The small molecule below binds the protein below.
Small molecule (SMILES): CC(=O)N[C@H]1[C@H](O[C@H]2[C@H](O)[C@@H](NC(C)=O)CO[C@@H]2CO)O[C@H](CO)[C@@H](O[C@H]2O[C@H](CO[C@@H]3O[C@H](CO)[C@@H](O)[C@H](O)[C@@H]3O)[C@@H](O[C@@H]3O[C@H](CO)[C@@H](O)[C@H](O)[C@@H]3O)[C@H](O)[C@@H]2O)[C@@H]1O

Sequence of chain 1.A:
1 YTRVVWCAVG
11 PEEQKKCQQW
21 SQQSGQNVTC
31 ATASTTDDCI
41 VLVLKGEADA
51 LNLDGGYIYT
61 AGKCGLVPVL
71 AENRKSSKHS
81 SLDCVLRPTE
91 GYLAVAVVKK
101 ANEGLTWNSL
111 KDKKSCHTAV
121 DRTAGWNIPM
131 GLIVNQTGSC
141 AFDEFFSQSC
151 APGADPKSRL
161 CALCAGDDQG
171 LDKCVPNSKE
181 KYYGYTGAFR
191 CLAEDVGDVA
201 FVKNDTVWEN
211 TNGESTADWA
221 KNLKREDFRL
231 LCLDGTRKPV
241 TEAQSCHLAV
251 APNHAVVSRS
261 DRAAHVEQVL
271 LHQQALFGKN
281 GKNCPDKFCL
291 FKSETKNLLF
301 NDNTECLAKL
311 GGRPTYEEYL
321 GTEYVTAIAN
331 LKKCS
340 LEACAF

Binding-site contacts:
Ligand atom N2 contacts residue ASN135 of chain 1.A at 2.9 Å (h-bond).
Ligand atom C4 contacts residue ASN135 of chain 1.A at 4.3 Å.
Ligand atom C2 contacts residue ASN135 of chain 1.A at 2.6 Å.
Ligand atom C3 contacts residue ASN135 of chain 1.A at 3.8 Å.
Ligand atom C8 contacts residue LEU132 of chain 1.A at 3.9 Å (hydrophobic).
Ligand atom O3 contacts residue THR326 of chain 1.A at 3.9 Å.
Ligand atom O6 contacts residue GLU323 of chain 1.A at 4.2 Å.
Ligand atom O5 contacts residue THR326 of chain 1.A at 4.0 Å.
Ligand atom C1 contacts residue ASN135 of chain 1.A at 1.5 Å.
Ligand atom C5 contacts residue ASN135 of chain 1.A at 3.6 Å.
Ligand atom O5 contacts residue ASN135 of chain 1.A at 2.4 Å (h-bond).
Ligand atom O4 contacts residue THR326 of chain 1.A at 4.4 Å.
Ligand atom C8 contacts residue GLY131 of chain 1.A at 4.4 Å.
Ligand atom C7 contacts residue ASN135 of chain 1.A at 3.8 Å.
Ligand atom O6 contacts residue THR326 of chain 1.A at 3.8 Å.
Ligand atom C3 contacts residue ASN330 of chain 1.A at 4.5 Å.
Ligand atom O4 contacts residue ASN330 of chain 1.A at 3.5 Å (h-bond).
Ligand atom C5 contacts residue ASN330 of chain 1.A at 4.0 Å.
Ligand atom C4 contacts residue ASN330 of chain 1.A at 4.2 Å.
Ligand atom C8 contacts residue ALA327 of chain 1.A at 4.5 Å (hydrophobic).
Ligand atom C8 contacts residue ASN330 of chain 1.A at 4.2 Å.
Ligand atom O7 contacts residue ASN330 of chain 1.A at 2.9 Å (h-bond).
Ligand atom C7 contacts residue ASN330 of chain 1.A at 3.7 Å.
Ligand atom O7 contacts residue ASN135 of chain 1.A at 4.3 Å.